Sequence of chain 2.A:
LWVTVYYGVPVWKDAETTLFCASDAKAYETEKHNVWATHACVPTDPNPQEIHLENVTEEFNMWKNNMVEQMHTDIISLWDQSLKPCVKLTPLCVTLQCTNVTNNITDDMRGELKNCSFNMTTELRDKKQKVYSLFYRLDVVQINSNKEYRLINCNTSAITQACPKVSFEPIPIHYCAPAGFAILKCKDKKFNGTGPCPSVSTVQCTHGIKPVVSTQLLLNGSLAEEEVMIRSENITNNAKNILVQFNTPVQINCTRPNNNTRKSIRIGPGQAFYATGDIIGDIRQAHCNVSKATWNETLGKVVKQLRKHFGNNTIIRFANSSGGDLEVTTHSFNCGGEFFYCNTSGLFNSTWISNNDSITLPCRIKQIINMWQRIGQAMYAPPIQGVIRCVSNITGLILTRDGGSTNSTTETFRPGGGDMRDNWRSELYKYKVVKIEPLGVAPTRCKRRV

The small molecule below binds the protein below.
Small molecule (SMILES): CC(=O)N[C@H]1[C@H](O[C@H]2[C@H](O)[C@@H](NC(C)=O)CO[C@@H]2CO)O[C@H](CO)[C@@H](O)[C@@H]1O

Binding-site contacts:
Ligand atom C3 contacts residue ASN301 of chain 2.A at 3.8 Å.
Ligand atom O5 contacts residue HIS299 of chain 2.A at 4.2 Å.
Ligand atom C1 contacts residue SER381 of chain 2.A at 4.2 Å.
Ligand atom C5 contacts residue HIS299 of chain 2.A at 4.2 Å.
Ligand atom C3 contacts residue HIS299 of chain 2.A at 3.6 Å.
Ligand atom C1 contacts residue ASN301 of chain 2.A at 1.4 Å.
Ligand atom O6 contacts residue ARG296 of chain 2.A at 4.3 Å.
Ligand atom C7 contacts residue ASN301 of chain 2.A at 3.5 Å.
Ligand atom O6 contacts residue ASP380 of chain 2.A at 3.9 Å.
Ligand atom O5 contacts residue ASN301 of chain 2.A at 2.4 Å (h-bond).
Ligand atom O5 contacts residue THR383 of chain 2.A at 3.9 Å.
Ligand atom O6 contacts residue THR383 of chain 2.A at 4.5 Å.
Ligand atom N2 contacts residue HIS299 of chain 2.A at 3.3 Å (h-bond).
Ligand atom C5 contacts residue ASN301 of chain 2.A at 3.6 Å.
Ligand atom C8 contacts residue THR267 of chain 2.A at 3.8 Å.
Ligand atom N2 contacts residue ASN301 of chain 2.A at 2.9 Å (h-bond).
Ligand atom C6 contacts residue SER381 of chain 2.A at 4.2 Å.
Ligand atom C1 contacts residue HIS299 of chain 2.A at 3.2 Å.
Ligand atom C8 contacts residue ASP380 of chain 2.A at 3.4 Å.
Ligand atom C4 contacts residue ASN301 of chain 2.A at 4.2 Å.
Ligand atom C6 contacts residue THR383 of chain 2.A at 3.8 Å.
Ligand atom C7 contacts residue ASP380 of chain 2.A at 4.4 Å.
Ligand atom O5 contacts residue SER381 of chain 2.A at 3.6 Å.
Ligand atom C2 contacts residue ASN301 of chain 2.A at 2.5 Å.
Ligand atom C5 contacts residue THR383 of chain 2.A at 4.0 Å.
Ligand atom C2 contacts residue HIS299 of chain 2.A at 3.5 Å.
Ligand atom O7 contacts residue ASP380 of chain 2.A at 4.5 Å.
Ligand atom O7 contacts residue ASN301 of chain 2.A at 3.6 Å.
Ligand atom O6 contacts residue SER381 of chain 2.A at 3.2 Å.